A protein and the small-molecule ligand that binds it are described below.
Small molecule (SMILES): O=CNC(=O)/C=C\C(=O)O

Sequence of chain 1.A:
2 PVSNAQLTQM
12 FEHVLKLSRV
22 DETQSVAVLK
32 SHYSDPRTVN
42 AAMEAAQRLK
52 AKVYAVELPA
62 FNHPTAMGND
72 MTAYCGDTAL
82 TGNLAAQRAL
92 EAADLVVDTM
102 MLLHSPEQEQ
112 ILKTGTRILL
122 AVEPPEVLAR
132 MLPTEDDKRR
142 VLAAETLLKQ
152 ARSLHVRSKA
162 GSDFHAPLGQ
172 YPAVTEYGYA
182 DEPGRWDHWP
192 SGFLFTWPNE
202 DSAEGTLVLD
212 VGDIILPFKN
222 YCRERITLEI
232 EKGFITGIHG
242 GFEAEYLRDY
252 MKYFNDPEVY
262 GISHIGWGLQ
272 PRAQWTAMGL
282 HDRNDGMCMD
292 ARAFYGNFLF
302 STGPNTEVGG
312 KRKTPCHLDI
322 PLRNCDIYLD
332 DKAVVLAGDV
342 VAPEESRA

Binding-site contacts:
Ligand atom NE1 contacts residue PHE194 of chain 1.A at 3.9 Å.
Ligand atom CE2 contacts residue MET290 of chain 1.A at 3.5 Å (hydrophobic).
Ligand atom OH contacts residue PHE194 of chain 1.A at 4.2 Å.
Ligand atom OH contacts residue HIS189 of chain 1.A at 2.9 Å (h-bond).
Ligand atom OH contacts residue GLU177 of chain 1.A at 2.8 Å (salt-bridge).
Ligand atom OB2 contacts residue ASP320 of chain 1.A at 4.0 Å.
Ligand atom OB2 contacts residue HIS318 of chain 1.A at 4.2 Å.
Ligand atom CE2 contacts residue MET288 of chain 1.A at 3.7 Å (hydrophobic).
Ligand atom CG1 contacts residue GLU177 of chain 1.A at 2.8 Å.
Ligand atom CE2 contacts residue ARG293 of chain 1.A at 3.8 Å.
Ligand atom OB contacts residue MET102 of chain 1.A at 4.0 Å.
Ligand atom OB1 contacts residue PHE196 of chain 1.A at 4.2 Å.
Ligand atom OB1 contacts residue GLU177 of chain 1.A at 2.9 Å (salt-bridge).
Ligand atom CZ contacts residue ARG293 of chain 1.A at 4.1 Å.
Ligand atom CD2 contacts residue MET288 of chain 1.A at 3.5 Å (hydrophobic).
Ligand atom CZ contacts residue PHE194 of chain 1.A at 4.2 Å (hydrophobic).
Ligand atom NE1 contacts residue GLU177 of chain 1.A at 3.6 Å.
Ligand atom CD2 contacts residue MET102 of chain 1.A at 4.2 Å (hydrophobic).
Ligand atom OB1 contacts residue TRP187 of chain 1.A at 4.2 Å.
Ligand atom CG contacts residue MET102 of chain 1.A at 4.2 Å (hydrophobic).
Ligand atom CD2 contacts residue MET290 of chain 1.A at 4.5 Å (hydrophobic).
Ligand atom CG contacts residue THR73 of chain 1.A at 4.4 Å.
Ligand atom CZ contacts residue GLU177 of chain 1.A at 3.8 Å.
Ligand atom OH contacts residue TRP187 of chain 1.A at 3.9 Å.
Ligand atom NE1 contacts residue ARG293 of chain 1.A at 4.0 Å.
Ligand atom CD2 contacts residue THR73 of chain 1.A at 3.9 Å.
Ligand atom CE2 contacts residue HIS189 of chain 1.A at 3.8 Å.
Ligand atom CG1 contacts residue PHE194 of chain 1.A at 4.1 Å (hydrophobic).
Ligand atom OB1 contacts residue HIS105 of chain 1.A at 3.7 Å.
Ligand atom CZ contacts residue MET290 of chain 1.A at 3.9 Å (hydrophobic).
Ligand atom OB contacts residue HIS105 of chain 1.A at 3.9 Å.
Ligand atom CZ contacts residue HIS189 of chain 1.A at 3.8 Å.
Ligand atom CG1 contacts residue PHE196 of chain 1.A at 4.1 Å (hydrophobic).
Ligand atom CD2 contacts residue ARG293 of chain 1.A at 4.0 Å.
Ligand atom OH contacts residue MET290 of chain 1.A at 3.7 Å.